This protein binds this small molecule.
Small molecule (SMILES): COC1=C(OC)C(=O)C(C/C=C(\C)CC/C=C(\C)CC/C=C(\C)CC/C=C(\C)CC/C=C(\C)CC/C=C(\C)CC/C=C(\C)CC/C=C(\C)CC/C=C(\C)CCC=C(C)C)=C(C)C1=O

Sequence of chain 1.M:
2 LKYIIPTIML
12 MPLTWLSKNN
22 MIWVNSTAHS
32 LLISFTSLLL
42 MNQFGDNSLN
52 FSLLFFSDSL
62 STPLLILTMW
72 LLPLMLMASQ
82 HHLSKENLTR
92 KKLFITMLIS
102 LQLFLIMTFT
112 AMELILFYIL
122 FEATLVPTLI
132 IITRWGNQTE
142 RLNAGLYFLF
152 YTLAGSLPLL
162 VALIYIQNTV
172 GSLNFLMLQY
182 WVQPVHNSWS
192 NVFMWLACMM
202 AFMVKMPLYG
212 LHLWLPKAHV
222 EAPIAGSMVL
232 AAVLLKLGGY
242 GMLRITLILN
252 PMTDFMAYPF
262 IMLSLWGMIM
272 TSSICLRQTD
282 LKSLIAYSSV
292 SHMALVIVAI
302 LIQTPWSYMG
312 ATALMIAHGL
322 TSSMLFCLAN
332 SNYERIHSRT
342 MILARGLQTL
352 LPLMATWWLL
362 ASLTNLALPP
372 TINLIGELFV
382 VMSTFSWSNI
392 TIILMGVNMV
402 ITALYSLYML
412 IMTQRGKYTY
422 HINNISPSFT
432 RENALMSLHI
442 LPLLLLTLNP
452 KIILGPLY

Sequence of chain 1.N:
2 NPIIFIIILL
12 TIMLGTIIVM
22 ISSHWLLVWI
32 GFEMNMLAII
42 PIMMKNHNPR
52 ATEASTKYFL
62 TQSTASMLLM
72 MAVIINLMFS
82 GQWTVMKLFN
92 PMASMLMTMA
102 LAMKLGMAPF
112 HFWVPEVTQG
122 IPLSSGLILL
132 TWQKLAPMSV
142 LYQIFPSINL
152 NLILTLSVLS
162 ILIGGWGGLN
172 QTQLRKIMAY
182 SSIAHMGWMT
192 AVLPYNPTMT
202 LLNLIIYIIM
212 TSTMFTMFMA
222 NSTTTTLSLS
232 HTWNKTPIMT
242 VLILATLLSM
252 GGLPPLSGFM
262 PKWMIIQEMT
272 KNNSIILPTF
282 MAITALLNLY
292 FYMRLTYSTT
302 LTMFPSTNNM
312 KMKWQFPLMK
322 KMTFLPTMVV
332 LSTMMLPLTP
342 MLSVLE

Binding-site contacts:
Ligand atom C50 contacts residue TYR119 of chain 1.M at 3.0 Å (hydrophobic).
Ligand atom C56 contacts residue ALA283 of chain 1.N at 3.6 Å (hydrophobic).
Ligand atom C45 contacts residue SER157 of chain 1.M at 3.5 Å.
Ligand atom C51 contacts residue GLY253 of chain 1.N at 3.5 Å.
Ligand atom C3 contacts residue PHE149 of chain 1.M at 3.7 Å (hydrophobic).
Ligand atom C4 contacts residue PHE149 of chain 1.M at 3.6 Å (hydrophobic).
Ligand atom C20 contacts residue THR301 of chain 1.N at 3.2 Å.
Ligand atom C56 contacts residue LYS263 of chain 1.N at 3.7 Å.
Ligand atom C43 contacts residue LEU254 of chain 1.N at 3.6 Å (hydrophobic).
Ligand atom C18 contacts residue THR134 of chain 1.M at 3.6 Å.
Ligand atom C8 contacts residue LEU130 of chain 1.M at 3.7 Å (hydrophobic).
Ligand atom O3 contacts residue PHE149 of chain 1.M at 3.6 Å.
Ligand atom C16 contacts residue TYR298 of chain 1.N at 3.6 Å (hydrophobic).
Ligand atom C19 contacts residue THR134 of chain 1.M at 3.6 Å.
Ligand atom C42 contacts residue GLU123 of chain 1.M at 3.6 Å.
Ligand atom C55 contacts residue LYS263 of chain 1.N at 3.3 Å.
Ligand atom C37 contacts residue MET294 of chain 1.N at 3.4 Å (hydrophobic).
Ligand atom O3 contacts residue LEU126 of chain 1.M at 3.5 Å.
Ligand atom C15 contacts residue TYR298 of chain 1.N at 3.5 Å (hydrophobic).
Ligand atom C21 contacts residue THR134 of chain 1.M at 3.5 Å.
Ligand atom C10 contacts residue GLU222 of chain 1.M at 3.3 Å.
Ligand atom C30 contacts residue 3PE1 of chain 1.UB at 3.5 Å.
Ligand atom C45 contacts residue GLU123 of chain 1.M at 3.2 Å.
Ligand atom C55 contacts residue PHE260 of chain 1.N at 3.5 Å (hydrophobic).
Ligand atom C40 contacts residue LEU130 of chain 1.M at 3.5 Å (hydrophobic).
Ligand atom O4 contacts residue PHE149 of chain 1.M at 3.6 Å.
Ligand atom C46 contacts residue THR153 of chain 1.M at 3.6 Å.
Ligand atom C3 contacts residue TRP215 of chain 1.M at 3.7 Å (hydrophobic).
Ligand atom C31 contacts residue LEU249 of chain 1.N at 3.7 Å (hydrophobic).
Ligand atom C6 contacts residue PHE149 of chain 1.M at 3.6 Å (hydrophobic).
Ligand atom C15 contacts residue MET294 of chain 1.N at 3.6 Å (hydrophobic).
Ligand atom C25 contacts residue 3PE1 of chain 1.UB at 3.2 Å.
Ligand atom C8 contacts residue PHE149 of chain 1.M at 3.4 Å (hydrophobic).
Ligand atom C5 contacts residue PHE149 of chain 1.M at 3.3 Å (hydrophobic).
Ligand atom C36 contacts residue MET294 of chain 1.N at 3.3 Å (hydrophobic).
Ligand atom C28 contacts residue 3PE1 of chain 1.UB at 3.6 Å.
Ligand atom C51 contacts residue PRO255 of chain 1.N at 3.6 Å (hydrophobic).
Ligand atom O5 contacts residue PHE149 of chain 1.M at 3.2 Å.
Ligand atom C3M contacts residue LYS206 of chain 1.M at 3.5 Å.
Ligand atom C1M contacts residue ILE133 of chain 1.M at 3.6 Å (hydrophobic).